This protein binds this small molecule.
Small molecule (SMILES): CC(=O)N[C@@H]1[C@@H](O)[C@H](O)[C@@H](CO)O[C@H]1O

Sequence of chain 1.B:
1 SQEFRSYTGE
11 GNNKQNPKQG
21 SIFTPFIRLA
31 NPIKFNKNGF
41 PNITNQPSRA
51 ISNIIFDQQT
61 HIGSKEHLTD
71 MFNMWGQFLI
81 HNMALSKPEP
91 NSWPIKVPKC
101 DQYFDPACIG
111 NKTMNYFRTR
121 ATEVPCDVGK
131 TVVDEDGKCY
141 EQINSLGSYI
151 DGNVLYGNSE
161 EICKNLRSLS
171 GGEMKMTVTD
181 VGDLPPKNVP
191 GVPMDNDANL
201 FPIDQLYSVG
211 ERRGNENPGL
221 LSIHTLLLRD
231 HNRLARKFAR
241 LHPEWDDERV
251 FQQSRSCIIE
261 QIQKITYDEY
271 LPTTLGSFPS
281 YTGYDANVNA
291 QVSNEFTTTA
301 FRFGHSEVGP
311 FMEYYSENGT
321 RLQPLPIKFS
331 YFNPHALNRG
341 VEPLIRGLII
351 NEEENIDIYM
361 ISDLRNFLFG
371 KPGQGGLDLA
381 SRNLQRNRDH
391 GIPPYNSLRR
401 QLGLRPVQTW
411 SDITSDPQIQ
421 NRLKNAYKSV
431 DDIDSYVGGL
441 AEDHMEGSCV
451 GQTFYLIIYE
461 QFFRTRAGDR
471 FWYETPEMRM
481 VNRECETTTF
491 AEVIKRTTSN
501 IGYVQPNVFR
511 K

Binding-site contacts:
Ligand atom O6 contacts residue ASN42 of chain 1.B at 4.1 Å.
Ligand atom O5 contacts residue ASN42 of chain 1.B at 2.0 Å (h-bond).
Ligand atom C5 contacts residue ASN42 of chain 1.B at 3.3 Å.
Ligand atom O7 contacts residue GLU135 of chain 1.B at 3.8 Å.
Ligand atom C4 contacts residue ASN42 of chain 1.B at 3.9 Å.
Ligand atom N2 contacts residue ASN42 of chain 1.B at 3.0 Å (h-bond).
Ligand atom C6 contacts residue THR44 of chain 1.B at 4.2 Å.
Ligand atom O5 contacts residue THR44 of chain 1.B at 4.3 Å.
Ligand atom C6 contacts residue ASN42 of chain 1.B at 4.3 Å.
Ligand atom C7 contacts residue ASN42 of chain 1.B at 3.4 Å.
Ligand atom C2 contacts residue ASN42 of chain 1.B at 2.4 Å.
Ligand atom O7 contacts residue ASN42 of chain 1.B at 3.2 Å (h-bond).
Ligand atom O6 contacts residue THR44 of chain 1.B at 3.5 Å.
Ligand atom C1 contacts residue ASN42 of chain 1.B at 1.3 Å.
Ligand atom C5 contacts residue THR44 of chain 1.B at 4.5 Å.
Ligand atom C3 contacts residue ASN42 of chain 1.B at 3.6 Å.